Sequence of chain 2.A:
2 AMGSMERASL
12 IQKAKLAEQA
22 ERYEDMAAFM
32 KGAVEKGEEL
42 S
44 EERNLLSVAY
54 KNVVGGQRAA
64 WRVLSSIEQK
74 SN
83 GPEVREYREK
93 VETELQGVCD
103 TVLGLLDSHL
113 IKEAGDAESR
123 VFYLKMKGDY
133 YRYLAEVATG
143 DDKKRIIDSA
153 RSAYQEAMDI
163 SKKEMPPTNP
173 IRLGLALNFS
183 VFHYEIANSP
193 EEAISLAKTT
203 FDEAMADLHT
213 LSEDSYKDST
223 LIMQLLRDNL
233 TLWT

Binding-site contacts:
Ligand atom O contacts residue LYS54 of chain 2.A at 3.5 Å.
Ligand atom CA contacts residue ASN180 of chain 2.A at 3.4 Å.
Ligand atom O contacts residue ASN231 of chain 2.A at 2.9 Å (h-bond).
Ligand atom OG contacts residue GLU19 of chain 2.A at 2.5 Å (salt-bridge).
Ligand atom CB contacts residue ASN180 of chain 2.A at 3.3 Å.
Ligand atom CB contacts residue ASN55 of chain 2.A at 3.3 Å.
Ligand atom O1P contacts residue ARG61 of chain 2.A at 2.9 Å (salt-bridge).
Ligand atom CG2 contacts residue V4N1 of chain 2.C at 3.4 Å.
Ligand atom CA contacts residue GLU19 of chain 2.A at 3.5 Å.
Ligand atom O2P contacts residue ARG61 of chain 2.A at 2.9 Å (salt-bridge).
Ligand atom N contacts residue V4N1 of chain 2.C at 2.8 Å.
Ligand atom CA contacts residue V4N1 of chain 2.C at 3.1 Å.
Ligand atom O3P contacts residue TYR135 of chain 2.A at 2.6 Å (h-bond).
Ligand atom NH2 contacts residue ASN55 of chain 2.A at 3.1 Å (h-bond).
Ligand atom N contacts residue ASN231 of chain 2.A at 3.0 Å (h-bond).
Ligand atom C contacts residue ASN55 of chain 2.A at 3.5 Å.
Ligand atom CB contacts residue V4N1 of chain 2.C at 3.3 Å.
Ligand atom N contacts residue LEU179 of chain 2.A at 3.5 Å.
Ligand atom O2P contacts residue ARG134 of chain 2.A at 2.8 Å (salt-bridge).
Ligand atom CB contacts residue ASN231 of chain 2.A at 3.0 Å.
Ligand atom O contacts residue V4N1 of chain 2.C at 3.4 Å.
Ligand atom O contacts residue VAL51 of chain 2.A at 3.5 Å.
Ligand atom CA contacts residue ASN55 of chain 2.A at 3.3 Å.
Ligand atom O contacts residue VAL51 of chain 2.A at 3.6 Å.
Ligand atom C contacts residue V4N1 of chain 2.C at 3.4 Å.
Ligand atom CG contacts residue V4N1 of chain 2.C at 3.1 Å.
Ligand atom NE contacts residue ASN55 of chain 2.A at 3.0 Å (h-bond).
Ligand atom N contacts residue ASN180 of chain 2.A at 2.9 Å (h-bond).
Ligand atom CA contacts residue GLU187 of chain 2.A at 3.4 Å.
Ligand atom O contacts residue GLU187 of chain 2.A at 3.4 Å (salt-bridge).
Ligand atom N contacts residue GLU187 of chain 2.A at 2.6 Å (salt-bridge).
Ligand atom N contacts residue V4N1 of chain 2.C at 3.1 Å.
Ligand atom C contacts residue V4N1 of chain 2.C at 3.4 Å.
Ligand atom O contacts residue ASN55 of chain 2.A at 2.9 Å (h-bond).
Ligand atom O3P contacts residue ARG134 of chain 2.A at 2.9 Å (salt-bridge).
Ligand atom O contacts residue LYS54 of chain 2.A at 3.5 Å.
Ligand atom CB contacts residue LEU234 of chain 2.A at 3.4 Å (hydrophobic).
Ligand atom CB contacts residue GLU19 of chain 2.A at 3.2 Å.
Ligand atom N contacts residue GLU19 of chain 2.A at 2.6 Å (salt-bridge).
Ligand atom NH2 contacts residue GLY59 of chain 2.A at 3.5 Å (h-bond).

This protein binds this small molecule.
Small molecule (SMILES): CC[C@H](C)[C@H](NC(=O)[C@H](COP(=O)(O)O)NC(=O)CNC(=O)[C@H](C)N)C(=O)N1CCC[C@H]1C(=O)NCC(=O)N[C@@H](CCCN=C(N)N)C(=O)N[C@@H](C)C(=O)N[C@@H](CO)C(=O)O